Sequence of chain 1.A:
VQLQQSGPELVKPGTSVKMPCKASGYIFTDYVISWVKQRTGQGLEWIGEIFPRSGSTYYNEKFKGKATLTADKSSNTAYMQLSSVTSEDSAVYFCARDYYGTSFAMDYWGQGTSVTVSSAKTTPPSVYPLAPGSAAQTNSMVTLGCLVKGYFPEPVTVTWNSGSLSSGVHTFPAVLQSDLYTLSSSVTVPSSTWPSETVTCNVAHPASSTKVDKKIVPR

Binding-site contacts:
Ligand atom CB contacts residue TYR99 of chain 1.B at 3.7 Å (hydrophobic).
Ligand atom CA contacts residue TYR38 of chain 1.B at 3.6 Å (hydrophobic).
Ligand atom NE2 contacts residue VAL33 of chain 1.A at 3.3 Å.
Ligand atom CA contacts residue ARG101 of chain 1.B at 3.6 Å.
Ligand atom NE2 contacts residue GLU50 of chain 1.A at 3.4 Å (salt-bridge).
Ligand atom CA contacts residue TYR101 of chain 1.A at 3.1 Å (hydrophobic).
Ligand atom O contacts residue TYR38 of chain 1.B at 3.3 Å.
Ligand atom CB contacts residue PHE52 of chain 1.A at 3.6 Å (hydrophobic).
Ligand atom CD2 contacts residue VAL33 of chain 1.A at 3.6 Å (hydrophobic).
Ligand atom C contacts residue TYR59 of chain 1.A at 3.7 Å (hydrophobic).
Ligand atom CE1 contacts residue GLU50 of chain 1.A at 3.3 Å.
Ligand atom N contacts residue TYR101 of chain 1.A at 3.4 Å (h-bond).
Ligand atom CB contacts residue TYR38 of chain 1.B at 3.7 Å (hydrophobic).
Ligand atom CB contacts residue THR34 of chain 1.B at 3.3 Å.
Ligand atom N contacts residue SER97 of chain 1.B at 2.7 Å (h-bond).
Ligand atom ND1 contacts residue TYR59 of chain 1.A at 3.2 Å.
Ligand atom CG contacts residue TYR99 of chain 1.B at 3.7 Å (hydrophobic).
Ligand atom CD contacts residue TYR59 of chain 1.A at 3.7 Å (hydrophobic).
Ligand atom C contacts residue LEU100 of chain 1.B at 3.8 Å (hydrophobic).
Ligand atom CA contacts residue PHE98 of chain 1.B at 3.3 Å (hydrophobic).
Ligand atom CG contacts residue PHE52 of chain 1.A at 3.6 Å (hydrophobic).
Ligand atom C contacts residue TYR38 of chain 1.B at 3.5 Å (hydrophobic).
Ligand atom C contacts residue SER97 of chain 1.B at 3.6 Å.
Ligand atom NE2 contacts residue PHE52 of chain 1.A at 3.3 Å.
Ligand atom N contacts residue PHE98 of chain 1.B at 2.6 Å (h-bond).
Ligand atom O contacts residue TYR59 of chain 1.A at 2.8 Å (h-bond).
Ligand atom O contacts residue THR34 of chain 1.B at 3.8 Å.
Ligand atom C contacts residue PHE105 of chain 1.A at 3.6 Å (hydrophobic).
Ligand atom O contacts residue ARG101 of chain 1.B at 3.4 Å (salt-bridge).
Ligand atom O contacts residue LEU100 of chain 1.B at 2.8 Å (h-bond).
Ligand atom CE1 contacts residue TYR59 of chain 1.A at 3.4 Å (hydrophobic).
Ligand atom CA contacts residue SER97 of chain 1.B at 3.5 Å.
Ligand atom N contacts residue TYR101 of chain 1.A at 3.0 Å (h-bond).
Ligand atom O contacts residue TYR101 of chain 1.A at 3.8 Å.
Ligand atom N contacts residue TYR59 of chain 1.A at 3.6 Å (h-bond).
Ligand atom CA contacts residue TYR59 of chain 1.A at 3.8 Å (hydrophobic).
Ligand atom CD2 contacts residue PHE52 of chain 1.A at 3.0 Å (hydrophobic).
Ligand atom O contacts residue ASN31 of chain 1.B at 3.6 Å.
Ligand atom CA contacts residue PHE105 of chain 1.A at 3.7 Å (hydrophobic).
Ligand atom C contacts residue PHE98 of chain 1.B at 3.5 Å (hydrophobic).

Sequence of chain 1.B:
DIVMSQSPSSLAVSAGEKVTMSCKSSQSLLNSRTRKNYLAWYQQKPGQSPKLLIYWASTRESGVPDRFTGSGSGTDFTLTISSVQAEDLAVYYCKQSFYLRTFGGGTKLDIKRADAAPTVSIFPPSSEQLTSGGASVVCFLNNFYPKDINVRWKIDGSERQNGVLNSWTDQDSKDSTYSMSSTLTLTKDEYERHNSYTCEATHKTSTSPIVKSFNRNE

A protein and the small-molecule ligand that binds it are described below.
Small molecule (SMILES): CC(C)[C@H](NC(=O)[C@H](Cc1cnc[nH]1)NC(=O)[C@H](C)N)C(=O)N1CCC[C@H]1C(=O)NCC(=O)NCC(=O)NCC(=O)N[C@@H](CO)C(=O)N[C@@H](C)C=O